Sequence of chain 35.B:
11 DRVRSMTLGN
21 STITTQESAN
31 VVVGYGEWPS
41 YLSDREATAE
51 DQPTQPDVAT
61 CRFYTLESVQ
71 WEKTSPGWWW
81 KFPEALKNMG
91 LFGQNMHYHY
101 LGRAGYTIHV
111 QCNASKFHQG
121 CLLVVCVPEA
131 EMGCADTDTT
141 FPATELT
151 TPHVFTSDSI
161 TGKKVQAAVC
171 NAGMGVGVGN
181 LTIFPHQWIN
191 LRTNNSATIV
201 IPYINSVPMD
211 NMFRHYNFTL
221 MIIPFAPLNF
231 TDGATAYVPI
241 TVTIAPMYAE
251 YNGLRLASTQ

This protein binds this small molecule.
Small molecule (SMILES): Nc1nc2[nH]cnc2c(=O)[nH]1

Sequence of chain 35.D:
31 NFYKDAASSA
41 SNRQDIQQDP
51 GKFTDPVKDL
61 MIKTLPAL

Binding-site contacts:
Ligand atom N3 contacts residue TRP38 of chain 35.B at 4.3 Å.
Ligand atom N1 contacts residue LYS58 of chain 35.D at 4.0 Å.
Ligand atom O6 contacts residue TRP38 of chain 35.B at 3.7 Å.
Ligand atom C6 contacts residue TRP38 of chain 35.B at 3.9 Å (hydrophobic).
Ligand atom C5 contacts residue TRP38 of chain 35.B at 3.9 Å (hydrophobic).
Ligand atom O6 contacts residue LYS58 of chain 35.D at 4.2 Å.
Ligand atom N7 contacts residue TRP38 of chain 35.B at 3.7 Å.
Ligand atom C4 contacts residue TRP38 of chain 35.B at 4.1 Å (hydrophobic).
Ligand atom C2 contacts residue TRP38 of chain 35.B at 4.2 Å (hydrophobic).
Ligand atom N1 contacts residue TRP38 of chain 35.B at 4.1 Å.
Ligand atom C8 contacts residue TRP38 of chain 35.B at 4.1 Å (hydrophobic).
Ligand atom N9 contacts residue TRP38 of chain 35.B at 4.4 Å.